Binding-site contacts:
Ligand atom C contacts residue ASN79 of chain 1.A at 3.8 Å.
Ligand atom CG contacts residue LYS51 of chain 1.A at 3.4 Å.
Ligand atom O contacts residue GLN80 of chain 1.A at 3.6 Å.
Ligand atom O contacts residue SER78 of chain 1.A at 2.8 Å (h-bond).
Ligand atom CA contacts residue LYS51 of chain 1.A at 3.5 Å.
Ligand atom CB contacts residue THR199 of chain 1.A at 3.9 Å.
Ligand atom N contacts residue GLN80 of chain 1.A at 4.4 Å.
Ligand atom CG contacts residue GLN80 of chain 1.A at 4.5 Å.
Ligand atom CA contacts residue GLN80 of chain 1.A at 4.3 Å.
Ligand atom CG contacts residue PLP1 of chain 1.E at 3.1 Å.
Ligand atom CG contacts residue GLY161 of chain 1.A at 3.6 Å.
Ligand atom C contacts residue GLN80 of chain 1.A at 3.9 Å.
Ligand atom OXT contacts residue TYR268 of chain 1.A at 4.5 Å.
Ligand atom C contacts residue TYR294 of chain 1.A at 3.0 Å (hydrophobic).
Ligand atom OXT contacts residue GLN80 of chain 1.A at 3.8 Å.
Ligand atom O contacts residue TRP102 of chain 1.A at 4.1 Å.
Ligand atom CA contacts residue TYR294 of chain 1.A at 3.2 Å (hydrophobic).
Ligand atom OXT contacts residue ASN79 of chain 1.A at 2.9 Å (h-bond).
Ligand atom N contacts residue PLP1 of chain 1.E at 1.5 Å.
Ligand atom CB contacts residue LYS51 of chain 1.A at 4.1 Å.
Ligand atom O contacts residue GLY74 of chain 1.A at 4.4 Å.
Ligand atom C contacts residue SER78 of chain 1.A at 3.5 Å.
Ligand atom O contacts residue ASN79 of chain 1.A at 4.2 Å.
Ligand atom C contacts residue PLP1 of chain 1.E at 4.0 Å.
Ligand atom CG contacts residue TYR294 of chain 1.A at 4.2 Å (hydrophobic).
Ligand atom OXT contacts residue TYR294 of chain 1.A at 2.7 Å (h-bond).
Ligand atom CB contacts residue TYR294 of chain 1.A at 3.0 Å (hydrophobic).
Ligand atom O contacts residue TYR294 of chain 1.A at 3.8 Å.
Ligand atom N contacts residue LYS51 of chain 1.A at 2.3 Å (salt-bridge).
Ligand atom CA contacts residue PLP1 of chain 1.E at 2.6 Å.
Ligand atom CB contacts residue VAL198 of chain 1.A at 4.2 Å (hydrophobic).
Ligand atom OXT contacts residue PLP1 of chain 1.E at 4.1 Å.
Ligand atom N contacts residue TYR294 of chain 1.A at 4.1 Å.
Ligand atom OXT contacts residue SER78 of chain 1.A at 3.3 Å.
Ligand atom CB contacts residue PLP1 of chain 1.E at 2.9 Å.
Ligand atom CG contacts residue THR199 of chain 1.A at 3.5 Å.

Sequence of chain 1.A:
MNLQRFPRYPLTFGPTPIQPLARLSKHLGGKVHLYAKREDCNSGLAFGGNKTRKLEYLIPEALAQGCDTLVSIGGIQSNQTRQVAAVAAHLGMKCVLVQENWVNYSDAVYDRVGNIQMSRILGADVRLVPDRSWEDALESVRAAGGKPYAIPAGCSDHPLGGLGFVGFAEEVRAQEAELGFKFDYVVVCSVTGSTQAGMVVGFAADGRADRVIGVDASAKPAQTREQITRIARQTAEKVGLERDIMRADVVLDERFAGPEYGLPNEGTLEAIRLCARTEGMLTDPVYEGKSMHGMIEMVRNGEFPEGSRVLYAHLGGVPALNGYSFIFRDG

This protein binds this small molecule.
Small molecule (SMILES): NC1(C(=O)O)CC1